Sequence of chain 12.C:
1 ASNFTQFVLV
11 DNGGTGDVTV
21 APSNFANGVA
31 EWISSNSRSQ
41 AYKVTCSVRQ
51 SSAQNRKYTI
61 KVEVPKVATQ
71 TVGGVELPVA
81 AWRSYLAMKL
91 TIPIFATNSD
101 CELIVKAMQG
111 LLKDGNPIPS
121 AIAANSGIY

Sequence of chain 38.C:
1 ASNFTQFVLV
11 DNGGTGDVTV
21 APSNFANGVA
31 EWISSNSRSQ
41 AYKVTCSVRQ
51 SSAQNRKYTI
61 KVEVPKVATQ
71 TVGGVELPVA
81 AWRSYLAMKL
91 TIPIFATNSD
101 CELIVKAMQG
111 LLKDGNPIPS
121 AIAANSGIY

Binding-site contacts:
Ligand atom O5' contacts residue ARG49 of chain 12.C at 3.6 Å (salt-bridge).
Ligand atom C6 contacts residue THR45 of chain 38.C at 3.4 Å.
Ligand atom OP1 contacts residue ARG49 of chain 12.C at 2.6 Å (salt-bridge).
Ligand atom P contacts residue LYS57 of chain 12.C at 3.1 Å.
Ligand atom OP2 contacts residue LYS57 of chain 12.C at 3.5 Å (salt-bridge).
Ligand atom O3' contacts residue ARG49 of chain 12.C at 3.6 Å (salt-bridge).
Ligand atom C8 contacts residue LYS61 of chain 38.C at 3.6 Å.
Ligand atom OP1 contacts residue LYS89 of chain 12.C at 3.5 Å (salt-bridge).
Ligand atom C5 contacts residue THR45 of chain 38.C at 3.4 Å.
Ligand atom N1 contacts residue THR59 of chain 38.C at 3.4 Å.
Ligand atom N6 contacts residue THR45 of chain 38.C at 2.8 Å (h-bond).
Ligand atom O5' contacts residue LYS89 of chain 12.C at 3.2 Å (salt-bridge).
Ligand atom OP2 contacts residue THR91 of chain 12.C at 3.7 Å.
Ligand atom C5' contacts residue LYS57 of chain 12.C at 3.8 Å.
Ligand atom OP2 contacts residue SER51 of chain 12.C at 3.3 Å (h-bond).
Ligand atom OP1 contacts residue ASN55 of chain 12.C at 3.0 Å (h-bond).
Ligand atom OP1 contacts residue SER52 of chain 12.C at 3.1 Å.
Ligand atom OP1 contacts residue LYS57 of chain 12.C at 2.9 Å.
Ligand atom OP1 contacts residue SER51 of chain 12.C at 2.7 Å (h-bond).
Ligand atom OP2 contacts residue LYS43 of chain 38.C at 2.7 Å (salt-bridge).
Ligand atom C2 contacts residue SER47 of chain 38.C at 3.2 Å.
Ligand atom P contacts residue ARG49 of chain 12.C at 3.7 Å.
Ligand atom OP2 contacts residue LYS89 of chain 12.C at 3.5 Å (salt-bridge).
Ligand atom OP1 contacts residue ASN55 of chain 12.C at 3.2 Å.
Ligand atom P contacts residue SER51 of chain 12.C at 3.2 Å.
Ligand atom N1 contacts residue SER47 of chain 38.C at 2.7 Å (h-bond).
Ligand atom N7 contacts residue LYS61 of chain 38.C at 3.4 Å.
Ligand atom N7 contacts residue TYR85 of chain 38.C at 3.8 Å.
Ligand atom N6 contacts residue THR59 of chain 38.C at 2.7 Å (h-bond).
Ligand atom O4' contacts residue LYS61 of chain 38.C at 3.7 Å.
Ligand atom N6 contacts residue CYS46 of chain 38.C at 3.6 Å (h-bond).
Ligand atom O3' contacts residue SER51 of chain 12.C at 3.3 Å (h-bond).
Ligand atom N7 contacts residue THR45 of chain 38.C at 2.7 Å (h-bond).
Ligand atom OP2 contacts residue TYR85 of chain 38.C at 2.6 Å (h-bond).
Ligand atom C5' contacts residue ARG49 of chain 12.C at 2.6 Å.
Ligand atom N9 contacts residue LYS61 of chain 38.C at 3.8 Å.
Ligand atom O5' contacts residue LYS57 of chain 12.C at 2.8 Å (salt-bridge).
Ligand atom C4' contacts residue ARG49 of chain 12.C at 3.6 Å.
Ligand atom OP2 contacts residue LYS57 of chain 12.C at 3.0 Å (salt-bridge).
Ligand atom C6 contacts residue THR59 of chain 38.C at 3.5 Å.

A small-molecule ligand and the protein it binds are described below.
Small molecule (SMILES): Nc1ccn([C@@H]2O[C@H](CO[P](=O)(O)O[C@H]3[C@@H](O)[C@H](n4cnc5c(N)ncnc54)O[C@@H]3CO[P](=O)(O)O[C@H]3[C@@H](O)[C@H](n4cnc5c(=O)nc(N)[nH]c54)O[C@@H]3CO[P](=O)(O)O[C@H]3[C@@H](O)[C@H](n4cnc5c(N)ncnc54)O[C@@H]3CO[P](=O)(O)O[C@H]3[C@@H](O)[C@H](n4cnc5c(N)ncnc54)O[C@@H]3CO[P](=O)(O)O[C@H]3[C@@H](O)[C@H](n4ccc(=O)[nH]c4=O)O[C@@H]3CO[P](=O)(O)O[C@H]3[C@@H](O)[C@H](n4ccc(N)nc4=O)O[C@@H]3CO[P](=O)(O)O[C@H]3[C@@H](O)[C@H](n4ccc(=O)[nH]c4=O)O[C@@H]3CO[P](=O)(O)O[C@H]3[C@@H](O)[C@H](n4cnc5c(=O)nc(N)[nH]c54)O[C@@H]3CO)[C@@H](O)[C@H]2O)c(=O)n1